Binding-site contacts:
Ligand atom C8 contacts residue ASN202 of chain 1.D at 4.1 Å.
Ligand atom C2 contacts residue ASN202 of chain 1.D at 2.4 Å.
Ligand atom O5 contacts residue ASN202 of chain 1.D at 2.3 Å (h-bond).
Ligand atom N2 contacts residue THR175 of chain 1.D at 4.0 Å.
Ligand atom C3 contacts residue ASN202 of chain 1.D at 3.8 Å.
Ligand atom C1 contacts residue ASN202 of chain 1.D at 1.4 Å.
Ligand atom C2 contacts residue THR175 of chain 1.D at 4.3 Å.
Ligand atom C7 contacts residue ASN202 of chain 1.D at 3.5 Å.
Ligand atom C5 contacts residue ASN202 of chain 1.D at 3.6 Å.
Ligand atom C8 contacts residue THR175 of chain 1.D at 3.5 Å.
Ligand atom O7 contacts residue ASN202 of chain 1.D at 3.6 Å (h-bond).
Ligand atom C8 contacts residue VAL201 of chain 1.D at 4.2 Å (hydrophobic).
Ligand atom N2 contacts residue ASN202 of chain 1.D at 3.0 Å (h-bond).
Ligand atom C7 contacts residue THR175 of chain 1.D at 4.3 Å.
Ligand atom C4 contacts residue ASN202 of chain 1.D at 4.2 Å.

A protein and the small-molecule ligand that binds it are described below.
Small molecule (SMILES): CC(=O)N[C@@H]1[C@@H](O)[C@H](O)[C@@H](CO)O[C@H]1O

Sequence of chain 1.D:
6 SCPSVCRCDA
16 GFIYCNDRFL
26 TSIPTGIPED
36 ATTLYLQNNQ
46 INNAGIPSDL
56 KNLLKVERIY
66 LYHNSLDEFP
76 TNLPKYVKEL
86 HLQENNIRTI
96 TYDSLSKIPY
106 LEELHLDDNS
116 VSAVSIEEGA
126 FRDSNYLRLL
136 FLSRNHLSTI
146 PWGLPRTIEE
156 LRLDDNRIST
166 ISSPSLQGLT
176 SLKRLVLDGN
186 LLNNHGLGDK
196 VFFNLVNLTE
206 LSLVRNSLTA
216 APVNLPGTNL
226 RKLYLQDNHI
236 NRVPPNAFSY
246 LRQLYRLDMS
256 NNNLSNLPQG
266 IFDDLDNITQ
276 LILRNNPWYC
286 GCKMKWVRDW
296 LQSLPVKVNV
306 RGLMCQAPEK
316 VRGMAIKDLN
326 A